A small-molecule ligand and the protein it binds are described below.
Small molecule (SMILES): CC(=O)N[C@@H]1[C@@H](O)[C@H](O)[C@@H](CO)O[C@H]1O

Binding-site contacts:
Ligand atom C1 contacts residue ASN212 of chain 2.H at 1.4 Å.
Ligand atom C4 contacts residue ASN212 of chain 2.H at 4.2 Å.
Ligand atom O5 contacts residue ASN212 of chain 2.H at 2.4 Å (h-bond).
Ligand atom C5 contacts residue ASN212 of chain 2.H at 3.7 Å.
Ligand atom C7 contacts residue ASN212 of chain 2.H at 4.0 Å.
Ligand atom C1 contacts residue ILE211 of chain 2.H at 4.3 Å (hydrophobic).
Ligand atom O6 contacts residue ASN212 of chain 2.H at 4.3 Å.
Ligand atom C3 contacts residue ASN212 of chain 2.H at 3.8 Å.
Ligand atom C2 contacts residue ASN212 of chain 2.H at 2.5 Å.
Ligand atom N2 contacts residue ASN212 of chain 2.H at 2.9 Å (h-bond).
Ligand atom N2 contacts residue ILE211 of chain 2.H at 4.5 Å.

Sequence of chain 2.H:
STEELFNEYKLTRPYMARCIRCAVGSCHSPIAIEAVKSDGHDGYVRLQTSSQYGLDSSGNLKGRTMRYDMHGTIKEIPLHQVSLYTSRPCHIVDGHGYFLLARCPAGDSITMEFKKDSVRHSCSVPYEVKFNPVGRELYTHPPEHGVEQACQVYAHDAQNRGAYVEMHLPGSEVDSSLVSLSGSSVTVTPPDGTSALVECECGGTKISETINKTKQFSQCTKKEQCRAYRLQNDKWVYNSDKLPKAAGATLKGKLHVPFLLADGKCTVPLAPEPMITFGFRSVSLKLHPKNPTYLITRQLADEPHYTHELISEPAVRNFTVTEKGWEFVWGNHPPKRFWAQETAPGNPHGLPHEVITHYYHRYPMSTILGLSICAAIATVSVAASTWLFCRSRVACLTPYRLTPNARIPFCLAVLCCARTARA